Binding-site contacts:
Ligand atom C_5 contacts residue ASN275 of chain 1.C at 3.8 Å.
Ligand atom C_8 contacts residue LEU348 of chain 1.C at 3.8 Å (hydrophobic).
Ligand atom C_3 contacts residue PHE96 of chain 1.C at 4.2 Å (hydrophobic).
Ligand atom C_9 contacts residue LEU348 of chain 1.C at 4.0 Å (hydrophobic).
Ligand atom C_5 contacts residue VAL95 of chain 1.C at 4.4 Å (hydrophobic).
Ligand atom C_1 contacts residue PHE96 of chain 1.C at 4.1 Å (hydrophobic).
Ligand atom C10 contacts residue LEU348 of chain 1.C at 4.2 Å (hydrophobic).
Ligand atom C_8 contacts residue ILE344 of chain 1.C at 4.2 Å (hydrophobic).
Ligand atom C12 contacts residue HEM1 of chain 1.K at 2.9 Å.
Ligand atom C_6 contacts residue PHE187 of chain 1.C at 4.4 Å (hydrophobic).
Ligand atom C_1 contacts residue ILE278 of chain 1.C at 4.2 Å (hydrophobic).
Ligand atom C12 contacts residue GLY279 of chain 1.C at 4.2 Å.
Ligand atom N_1 contacts residue PHE96 of chain 1.C at 4.0 Å.
Ligand atom C11 contacts residue GLY279 of chain 1.C at 3.2 Å.
Ligand atom C_3 contacts residue ILE278 of chain 1.C at 3.8 Å (hydrophobic).
Ligand atom C_2 contacts residue ILE278 of chain 1.C at 3.9 Å (hydrophobic).
Ligand atom N_1 contacts residue ILE278 of chain 1.C at 4.2 Å.
Ligand atom C_4 contacts residue PHE96 of chain 1.C at 4.1 Å (hydrophobic).
Ligand atom C_3 contacts residue PHE85 of chain 1.C at 3.3 Å (hydrophobic).
Ligand atom C12 contacts residue THR283 of chain 1.C at 3.2 Å.
Ligand atom C_4 contacts residue PHE89 of chain 1.C at 3.3 Å (hydrophobic).
Ligand atom C10 contacts residue HEM1 of chain 1.K at 3.0 Å.
Ligand atom N_1 contacts residue ASN275 of chain 1.C at 3.0 Å (h-bond).
Ligand atom C_2 contacts residue PHE96 of chain 1.C at 4.2 Å (hydrophobic).
Ligand atom C_2 contacts residue PHE187 of chain 1.C at 4.4 Å (hydrophobic).
Ligand atom C_5 contacts residue ILE278 of chain 1.C at 4.4 Å (hydrophobic).
Ligand atom C_3 contacts residue PHE89 of chain 1.C at 4.0 Å (hydrophobic).
Ligand atom C_8 contacts residue PHE458 of chain 1.C at 3.4 Å (hydrophobic).
Ligand atom C11 contacts residue HEM1 of chain 1.K at 2.9 Å.
Ligand atom C_7 contacts residue PHE187 of chain 1.C at 3.6 Å (hydrophobic).
Ligand atom C_7 contacts residue PHE85 of chain 1.C at 4.3 Å (hydrophobic).
Ligand atom N_2 contacts residue HEM1 of chain 1.K at 2.3 Å.
Ligand atom C_4 contacts residue ILE278 of chain 1.C at 3.5 Å (hydrophobic).
Ligand atom C_2 contacts residue PHE85 of chain 1.C at 3.5 Å (hydrophobic).
Ligand atom C_5 contacts residue PHE96 of chain 1.C at 4.0 Å (hydrophobic).
Ligand atom C_8 contacts residue PHE187 of chain 1.C at 4.1 Å (hydrophobic).
Ligand atom C_4 contacts residue ASN275 of chain 1.C at 3.8 Å.
Ligand atom C_7 contacts residue PHE458 of chain 1.C at 3.3 Å (hydrophobic).
Ligand atom N_1 contacts residue PHE89 of chain 1.C at 3.9 Å.
Ligand atom O_1 contacts residue LEU348 of chain 1.C at 4.4 Å.

Sequence of chain 1.C:
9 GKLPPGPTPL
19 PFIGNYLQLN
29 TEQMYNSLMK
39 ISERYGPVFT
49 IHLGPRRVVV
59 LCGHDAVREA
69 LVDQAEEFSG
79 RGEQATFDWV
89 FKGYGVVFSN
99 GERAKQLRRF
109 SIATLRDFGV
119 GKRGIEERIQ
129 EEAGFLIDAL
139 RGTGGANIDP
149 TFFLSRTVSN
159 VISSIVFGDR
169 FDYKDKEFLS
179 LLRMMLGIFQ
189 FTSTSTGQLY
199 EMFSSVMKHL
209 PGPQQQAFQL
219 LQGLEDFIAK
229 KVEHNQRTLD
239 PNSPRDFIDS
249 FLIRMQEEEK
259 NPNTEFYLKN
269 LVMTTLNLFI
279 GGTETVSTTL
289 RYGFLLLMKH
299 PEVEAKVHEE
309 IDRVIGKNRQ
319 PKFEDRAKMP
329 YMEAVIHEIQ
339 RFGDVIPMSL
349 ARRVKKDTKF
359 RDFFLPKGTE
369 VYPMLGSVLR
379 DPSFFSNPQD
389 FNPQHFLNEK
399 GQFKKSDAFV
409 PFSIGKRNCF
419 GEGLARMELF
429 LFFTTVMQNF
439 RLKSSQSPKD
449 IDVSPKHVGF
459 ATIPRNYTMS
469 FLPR

A protein and the small-molecule ligand that binds it are described below.
Small molecule (SMILES): CN(C)Cc1ccc(-c2cccnc2)o1